Binding-site contacts:
Ligand atom O41 contacts residue PRO81 of chain 1.B at 3.5 Å.
Ligand atom C38 contacts residue ASP25 of chain 1.A at 3.5 Å.
Ligand atom C25 contacts residue ASP25 of chain 1.B at 3.5 Å.
Ligand atom C7 contacts residue ASP25 of chain 1.B at 3.7 Å.
Ligand atom C25 contacts residue GLY27 of chain 1.A at 3.5 Å.
Ligand atom C38 contacts residue ILE84 of chain 1.A at 3.6 Å (hydrophobic).
Ligand atom C36 contacts residue ILE50 of chain 1.B at 3.7 Å (hydrophobic).
Ligand atom O10 contacts residue ILE50 of chain 1.B at 3.3 Å (h-bond).
Ligand atom C39 contacts residue GLY27 of chain 1.B at 3.4 Å.
Ligand atom C30 contacts residue GLY27 of chain 1.A at 3.7 Å.
Ligand atom O40 contacts residue ILE50 of chain 1.B at 2.8 Å.
Ligand atom C25 contacts residue ALA28 of chain 1.A at 3.6 Å (hydrophobic).
Ligand atom C1 contacts residue VAL32 of chain 1.B at 3.6 Å (hydrophobic).
Ligand atom C21 contacts residue ASP25 of chain 1.B at 3.1 Å.
Ligand atom C5 contacts residue VAL32 of chain 1.A at 3.6 Å (hydrophobic).
Ligand atom C13 contacts residue PRO81 of chain 1.B at 3.5 Å (hydrophobic).
Ligand atom C33 contacts residue ILE84 of chain 1.A at 3.7 Å (hydrophobic).
Ligand atom O11 contacts residue ILE50 of chain 1.B at 3.1 Å.
Ligand atom C25 contacts residue ASP25 of chain 1.A at 3.0 Å.
Ligand atom N32 contacts residue ASP25 of chain 1.A at 3.7 Å.
Ligand atom N22 contacts residue ASP25 of chain 1.B at 2.9 Å (salt-bridge).
Ligand atom O41 contacts residue ILE50 of chain 1.A at 2.9 Å (h-bond).
Ligand atom C34 contacts residue ASP25 of chain 1.A at 3.7 Å.
Ligand atom O10 contacts residue ILE50 of chain 1.A at 3.7 Å.
Ligand atom S8 contacts residue ILE50 of chain 1.A at 3.7 Å.
Ligand atom O41 contacts residue GLY49 of chain 1.A at 3.6 Å.
Ligand atom C14 contacts residue GLY27 of chain 1.A at 3.7 Å.
Ligand atom C18 contacts residue GLY48 of chain 1.A at 3.8 Å.
Ligand atom C36 contacts residue GLY49 of chain 1.B at 3.7 Å.
Ligand atom C5 contacts residue ASP30 of chain 1.A at 3.5 Å.
Ligand atom C29 contacts residue GLY48 of chain 1.A at 3.2 Å.
Ligand atom C33 contacts residue ASP25 of chain 1.A at 2.9 Å.
Ligand atom C13 contacts residue GLY48 of chain 1.A at 3.8 Å.
Ligand atom C26 contacts residue ILE50 of chain 1.A at 3.7 Å (hydrophobic).
Ligand atom C6 contacts residue ASP30 of chain 1.A at 3.6 Å.
Ligand atom C1 contacts residue ILE50 of chain 1.A at 3.6 Å (hydrophobic).
Ligand atom C38 contacts residue GLY27 of chain 1.B at 3.7 Å.
Ligand atom C17 contacts residue ILE50 of chain 1.A at 3.3 Å (hydrophobic).
Ligand atom N22 contacts residue ASP25 of chain 1.A at 2.6 Å (salt-bridge).
Ligand atom O10 contacts residue GLY49 of chain 1.B at 3.4 Å.

This small molecule binds to this protein.
Small molecule (SMILES): O=S(=O)(c1ccccc1)N(Cc1ccccc1)[C@H]1CNC[C@@H]1N(Cc1ccccc1)S(=O)(=O)c1ccccc1

Sequence of chain 1.B:
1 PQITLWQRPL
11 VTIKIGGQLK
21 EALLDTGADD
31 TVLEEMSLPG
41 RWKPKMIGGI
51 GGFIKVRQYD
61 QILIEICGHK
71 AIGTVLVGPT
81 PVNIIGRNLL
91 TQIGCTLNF

Sequence of chain 1.A:
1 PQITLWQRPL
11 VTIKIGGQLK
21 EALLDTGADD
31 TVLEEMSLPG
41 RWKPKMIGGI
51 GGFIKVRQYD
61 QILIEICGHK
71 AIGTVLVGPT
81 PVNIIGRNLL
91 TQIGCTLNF